Binding-site contacts:
Ligand atom O1 contacts residue 8AN3 of chain 1.HF at 3.8 Å.
Ligand atom C18 contacts residue PRO5 of chain 1.HF at 4.2 Å (hydrophobic).
Ligand atom C5 contacts residue C2 of chain 1.HF at 3.4 Å.
Ligand atom S15 contacts residue PRO4 of chain 1.HF at 3.4 Å (h-bond).
Ligand atom C5 contacts residue 8AN3 of chain 1.HF at 2.9 Å.
Ligand atom N2 contacts residue MG1 of chain 1.BG at 4.3 Å.
Ligand atom C10 contacts residue 8AN3 of chain 1.HF at 4.2 Å.
Ligand atom C9 contacts residue 8AN3 of chain 1.HF at 4.0 Å.
Ligand atom N4 contacts residue MG1 of chain 1.BG at 3.7 Å.
Ligand atom C3 contacts residue MG1 of chain 1.BG at 3.3 Å.
Ligand atom S17 contacts residue PRO5 of chain 1.HF at 3.8 Å.
Ligand atom C7 contacts residue 8AN3 of chain 1.HF at 3.5 Å.
Ligand atom O3 contacts residue MG1 of chain 1.BG at 2.5 Å.
Ligand atom N4 contacts residue 8AN3 of chain 1.HF at 3.0 Å (h-bond).
Ligand atom C8 contacts residue 8AN3 of chain 1.HF at 3.5 Å.
Ligand atom C3 contacts residue 8AN3 of chain 1.HF at 2.9 Å.
Ligand atom O15 contacts residue PRO4 of chain 1.HF at 3.7 Å.
Ligand atom S17 contacts residue PRO4 of chain 1.HF at 4.1 Å.
Ligand atom O3 contacts residue 8AN3 of chain 1.HF at 2.8 Å (h-bond).
Ligand atom O15 contacts residue 8AN3 of chain 1.HF at 3.2 Å.
Ligand atom C7 contacts residue C2 of chain 1.HF at 3.2 Å.
Ligand atom O3 contacts residue C2 of chain 1.HF at 2.6 Å (h-bond).
Ligand atom O10 contacts residue 8AN3 of chain 1.HF at 3.1 Å.
Ligand atom S15 contacts residue 8AN3 of chain 1.HF at 4.4 Å.
Ligand atom C3 contacts residue C2 of chain 1.HF at 3.3 Å.
Ligand atom C6 contacts residue 8AN3 of chain 1.HF at 3.0 Å.
Ligand atom N4 contacts residue C2 of chain 1.HF at 2.7 Å (h-bond).
Ligand atom C1 contacts residue 8AN3 of chain 1.HF at 3.3 Å.
Ligand atom N2 contacts residue 8AN3 of chain 1.HF at 3.5 Å (h-bond).

This small molecule binds to this protein.
Small molecule (SMILES): CSC[S@](=O)C[C@H](CO)NC(=O)/C=C/c1c(C)[nH]c(=O)[nH]c1=O